Sequence of chain 33.D:
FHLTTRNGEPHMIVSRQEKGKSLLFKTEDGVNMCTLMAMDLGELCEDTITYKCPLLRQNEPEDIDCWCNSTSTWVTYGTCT

Binding-site contacts:
Ligand atom O3 contacts residue BMA1 of chain 33.V at 1.1 Å.
Ligand atom O2 contacts residue BMA1 of chain 33.V at 3.0 Å (h-bond).
Ligand atom C3 contacts residue BMA1 of chain 33.V at 2.5 Å.
Ligand atom C3 contacts residue NAG1 of chain 33.T at 4.1 Å.
Ligand atom O2 contacts residue NAG1 of chain 33.T at 3.4 Å (h-bond).
Ligand atom C2 contacts residue HIS2 of chain 33.D at 4.5 Å.
Ligand atom O4 contacts residue BMA1 of chain 33.V at 4.0 Å.
Ligand atom C2 contacts residue NAG1 of chain 33.T at 2.9 Å.
Ligand atom C2 contacts residue BMA1 of chain 33.V at 3.2 Å.
Ligand atom C4 contacts residue BMA1 of chain 33.V at 3.6 Å.
Ligand atom O5 contacts residue NAG1 of chain 33.T at 2.5 Å (h-bond).
Ligand atom C5 contacts residue NAG1 of chain 33.T at 3.8 Å.
Ligand atom C1 contacts residue NAG1 of chain 33.T at 1.7 Å.
Ligand atom O2 contacts residue HIS2 of chain 33.D at 3.4 Å (h-bond).
Ligand atom O6 contacts residue NAG1 of chain 33.T at 4.5 Å.

A protein and the small-molecule ligand that binds it are described below.
Small molecule (SMILES): OC[C@H]1O[C@@H](O)[C@@H](O)[C@@H](O)[C@@H]1O